This small molecule binds to this protein.
Small molecule (SMILES): CC(=O)N[C@@H]1[C@@H](O)[C@H](O)[C@@H](CO)O[C@H]1O

Binding-site contacts:
Ligand atom C1 contacts residue ASN154 of chain 20.A at 1.4 Å.
Ligand atom C6 contacts residue HIS104 of chain 20.C at 3.8 Å.
Ligand atom O7 contacts residue ASN154 of chain 20.A at 3.2 Å (h-bond).
Ligand atom C3 contacts residue HIS104 of chain 20.C at 3.7 Å.
Ligand atom C2 contacts residue HIS104 of chain 20.C at 4.2 Å.
Ligand atom C5 contacts residue ASN154 of chain 20.A at 3.6 Å.
Ligand atom C3 contacts residue ASN154 of chain 20.A at 3.8 Å.
Ligand atom N2 contacts residue ASN154 of chain 20.A at 3.0 Å (h-bond).
Ligand atom O6 contacts residue HIS104 of chain 20.C at 3.6 Å.
Ligand atom O5 contacts residue HIS104 of chain 20.C at 3.7 Å.
Ligand atom C2 contacts residue ASN154 of chain 20.A at 2.5 Å.
Ligand atom C1 contacts residue HIS104 of chain 20.C at 3.5 Å.
Ligand atom C4 contacts residue ASN154 of chain 20.A at 4.2 Å.
Ligand atom C5 contacts residue HIS104 of chain 20.C at 3.4 Å.
Ligand atom C7 contacts residue ASN154 of chain 20.A at 3.5 Å.
Ligand atom C4 contacts residue HIS104 of chain 20.C at 4.0 Å.
Ligand atom O5 contacts residue ASN154 of chain 20.A at 2.3 Å (h-bond).
Ligand atom O4 contacts residue HIS104 of chain 20.C at 3.8 Å.

Sequence of chain 20.C:
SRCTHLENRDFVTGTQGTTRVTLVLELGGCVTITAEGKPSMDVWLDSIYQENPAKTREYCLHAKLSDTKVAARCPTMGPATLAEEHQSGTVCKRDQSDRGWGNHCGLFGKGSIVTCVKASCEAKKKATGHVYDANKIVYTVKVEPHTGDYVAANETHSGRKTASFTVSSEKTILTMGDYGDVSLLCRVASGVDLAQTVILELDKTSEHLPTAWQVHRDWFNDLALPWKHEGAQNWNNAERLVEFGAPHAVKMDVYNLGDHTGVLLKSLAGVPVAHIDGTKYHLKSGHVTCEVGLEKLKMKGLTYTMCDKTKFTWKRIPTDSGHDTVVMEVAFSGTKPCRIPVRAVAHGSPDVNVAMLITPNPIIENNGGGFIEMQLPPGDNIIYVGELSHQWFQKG

Sequence of chain 20.A:
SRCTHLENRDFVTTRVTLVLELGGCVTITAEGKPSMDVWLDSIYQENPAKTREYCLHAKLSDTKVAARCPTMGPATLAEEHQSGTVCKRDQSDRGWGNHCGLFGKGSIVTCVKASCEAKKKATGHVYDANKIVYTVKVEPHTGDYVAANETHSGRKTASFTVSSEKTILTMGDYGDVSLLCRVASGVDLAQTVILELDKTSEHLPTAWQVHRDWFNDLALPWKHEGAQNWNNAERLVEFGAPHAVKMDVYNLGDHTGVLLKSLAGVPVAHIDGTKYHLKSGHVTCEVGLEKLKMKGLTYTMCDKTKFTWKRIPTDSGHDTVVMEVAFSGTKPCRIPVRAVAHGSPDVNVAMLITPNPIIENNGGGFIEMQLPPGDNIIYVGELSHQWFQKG